A protein and the small-molecule ligand that binds it are described below.
Small molecule (SMILES): CC(C)[C@H](NC(=O)[C@@H]1CCCN1C(=O)[C@H](CC(N)=O)NC(=O)[C@H](Cc1ccccc1)NC(=O)[C@@H](N)[C@@H](C)O)C(=O)N[C@@H](Cc1ccc(O)cc1)C(=O)N1CCC[C@H]1C(=O)N[C@@H](Cc1ccc(O)cc1)C(=O)N[C@@H](CC(=O)O)C(=O)N[C@H](C=O)[C@@H](C)O

Sequence of chain 5.C:
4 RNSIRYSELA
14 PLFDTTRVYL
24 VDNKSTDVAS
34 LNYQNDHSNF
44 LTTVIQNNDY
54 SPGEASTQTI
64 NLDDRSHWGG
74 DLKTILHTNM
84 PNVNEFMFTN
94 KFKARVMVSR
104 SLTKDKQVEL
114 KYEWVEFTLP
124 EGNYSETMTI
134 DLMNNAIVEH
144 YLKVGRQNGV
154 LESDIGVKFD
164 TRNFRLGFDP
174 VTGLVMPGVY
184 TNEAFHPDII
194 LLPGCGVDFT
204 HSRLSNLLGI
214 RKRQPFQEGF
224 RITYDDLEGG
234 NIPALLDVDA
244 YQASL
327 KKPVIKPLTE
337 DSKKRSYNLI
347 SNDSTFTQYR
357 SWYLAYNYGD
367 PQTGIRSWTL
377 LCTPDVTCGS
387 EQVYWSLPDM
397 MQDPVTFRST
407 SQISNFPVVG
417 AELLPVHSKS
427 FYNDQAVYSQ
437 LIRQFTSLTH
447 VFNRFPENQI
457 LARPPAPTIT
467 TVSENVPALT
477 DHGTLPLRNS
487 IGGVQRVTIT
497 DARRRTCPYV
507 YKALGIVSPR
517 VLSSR

Sequence of chain 5.D:
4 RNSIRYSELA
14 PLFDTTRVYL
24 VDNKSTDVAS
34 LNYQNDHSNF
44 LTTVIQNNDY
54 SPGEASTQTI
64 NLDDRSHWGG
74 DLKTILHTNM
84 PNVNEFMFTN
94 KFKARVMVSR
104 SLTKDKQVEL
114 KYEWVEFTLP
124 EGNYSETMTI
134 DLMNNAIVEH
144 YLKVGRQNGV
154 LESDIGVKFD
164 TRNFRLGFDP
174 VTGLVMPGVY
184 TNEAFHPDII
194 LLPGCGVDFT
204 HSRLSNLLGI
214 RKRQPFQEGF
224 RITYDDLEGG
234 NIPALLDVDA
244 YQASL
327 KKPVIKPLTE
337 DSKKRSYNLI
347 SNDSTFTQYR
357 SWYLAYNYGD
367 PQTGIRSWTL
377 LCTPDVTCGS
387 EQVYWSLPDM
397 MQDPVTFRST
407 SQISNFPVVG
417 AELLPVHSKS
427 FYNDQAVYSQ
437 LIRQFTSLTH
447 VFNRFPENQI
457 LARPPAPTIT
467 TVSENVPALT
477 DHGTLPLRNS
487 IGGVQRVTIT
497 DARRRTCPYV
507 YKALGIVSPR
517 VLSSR

Binding-site contacts:
Ligand atom CZ contacts residue HIS446 of chain 5.C at 3.7 Å.
Ligand atom CZ contacts residue ASP172 of chain 5.D at 3.8 Å.
Ligand atom CE2 contacts residue MET179 of chain 5.D at 3.7 Å (hydrophobic).
Ligand atom CE1 contacts residue PRO180 of chain 5.D at 3.1 Å (hydrophobic).
Ligand atom CE1 contacts residue ARG149 of chain 5.C at 3.6 Å.
Ligand atom OD2 contacts residue LYS339 of chain 5.C at 3.6 Å.
Ligand atom OD1 contacts residue GLU155 of chain 5.C at 3.8 Å.
Ligand atom ND2 contacts residue GLU155 of chain 5.C at 3.1 Å (salt-bridge).
Ligand atom O contacts residue ARG450 of chain 5.C at 3.3 Å (salt-bridge).
Ligand atom CG2 contacts residue LEU145 of chain 5.C at 3.8 Å (hydrophobic).
Ligand atom CZ contacts residue ARG149 of chain 5.C at 3.8 Å.
Ligand atom OH contacts residue MET179 of chain 5.D at 3.4 Å (h-bond).
Ligand atom CB contacts residue ARG450 of chain 5.C at 3.6 Å.
Ligand atom CZ contacts residue THR445 of chain 5.C at 3.4 Å.
Ligand atom CG contacts residue LYS339 of chain 5.C at 3.8 Å.
Ligand atom CB contacts residue LYS339 of chain 5.C at 2.9 Å.
Ligand atom OD1 contacts residue LYS339 of chain 5.C at 2.9 Å (salt-bridge).
Ligand atom O contacts residue ARG149 of chain 5.C at 2.6 Å (salt-bridge).
Ligand atom OH contacts residue THR445 of chain 5.C at 3.2 Å.
Ligand atom CB contacts residue PRO452 of chain 5.C at 3.9 Å (hydrophobic).
Ligand atom CD1 contacts residue PRO180 of chain 5.D at 3.4 Å (hydrophobic).
Ligand atom CE1 contacts residue THR445 of chain 5.C at 3.3 Å.
Ligand atom CE2 contacts residue HIS446 of chain 5.C at 3.5 Å.
Ligand atom CG contacts residue GLU155 of chain 5.C at 3.8 Å.
Ligand atom CG1 contacts residue GLU155 of chain 5.C at 3.8 Å.
Ligand atom C contacts residue ARG149 of chain 5.C at 3.8 Å.
Ligand atom CG2 contacts residue GLU155 of chain 5.C at 3.7 Å.
Ligand atom CD contacts residue ARG450 of chain 5.C at 2.9 Å.
Ligand atom OH contacts residue LEU239 of chain 5.D at 3.7 Å.
Ligand atom CG contacts residue ARG450 of chain 5.C at 3.5 Å.
Ligand atom O contacts residue HIS446 of chain 5.C at 2.8 Å.
Ligand atom CZ contacts residue THR175 of chain 5.D at 3.9 Å.
Ligand atom CG1 contacts residue ARG450 of chain 5.C at 3.4 Å.
Ligand atom OH contacts residue HIS446 of chain 5.C at 3.1 Å (h-bond).
Ligand atom CA contacts residue LYS339 of chain 5.C at 3.1 Å.
Ligand atom CG contacts residue TYR244 of chain 5.D at 3.1 Å (hydrophobic).
Ligand atom CB contacts residue GLN245 of chain 5.D at 3.6 Å.
Ligand atom CG1 contacts residue PHE451 of chain 5.C at 3.4 Å (hydrophobic).
Ligand atom CG contacts residue PRO452 of chain 5.C at 3.5 Å (hydrophobic).
Ligand atom C contacts residue HIS446 of chain 5.C at 3.4 Å.